This small molecule binds to this protein.
Small molecule (SMILES): CC(=O)N[C@@H]1[C@@H](O)[C@H](O)[C@@H](CO)O[C@H]1O

Sequence of chain 1.D:
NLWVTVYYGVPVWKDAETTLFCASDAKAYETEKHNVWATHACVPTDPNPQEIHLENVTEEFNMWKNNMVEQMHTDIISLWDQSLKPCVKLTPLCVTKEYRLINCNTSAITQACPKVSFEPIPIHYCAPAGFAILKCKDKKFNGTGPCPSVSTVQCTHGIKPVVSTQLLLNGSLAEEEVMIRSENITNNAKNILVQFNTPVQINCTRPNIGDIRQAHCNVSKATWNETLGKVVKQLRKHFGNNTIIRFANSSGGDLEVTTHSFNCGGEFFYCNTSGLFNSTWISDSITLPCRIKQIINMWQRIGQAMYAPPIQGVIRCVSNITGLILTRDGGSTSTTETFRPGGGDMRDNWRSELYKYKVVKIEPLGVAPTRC

Binding-site contacts:
Ligand atom C8 contacts residue VAL302 of chain 1.D at 4.5 Å (hydrophobic).
Ligand atom C8 contacts residue SER303 of chain 1.D at 3.8 Å.
Ligand atom O5 contacts residue ARG412 of chain 1.D at 3.9 Å.
Ligand atom O5 contacts residue ASN265 of chain 1.D at 2.3 Å (h-bond).
Ligand atom C1 contacts residue GLN263 of chain 1.D at 4.2 Å.
Ligand atom O7 contacts residue NAG1 of chain 1.LA at 3.9 Å.
Ligand atom C2 contacts residue ASN265 of chain 1.D at 2.4 Å.
Ligand atom N2 contacts residue ASN265 of chain 1.D at 2.9 Å (h-bond).
Ligand atom C7 contacts residue ASN265 of chain 1.D at 3.2 Å.
Ligand atom C8 contacts residue ASN301 of chain 1.D at 4.2 Å.
Ligand atom O7 contacts residue ASN265 of chain 1.D at 3.0 Å (h-bond).
Ligand atom C3 contacts residue ASN265 of chain 1.D at 3.8 Å.
Ligand atom C1 contacts residue ASN265 of chain 1.D at 1.4 Å.
Ligand atom O7 contacts residue ASN301 of chain 1.D at 4.1 Å.
Ligand atom C5 contacts residue ARG412 of chain 1.D at 4.5 Å.
Ligand atom C6 contacts residue ARG412 of chain 1.D at 3.7 Å.
Ligand atom C5 contacts residue GLN263 of chain 1.D at 4.3 Å.
Ligand atom C5 contacts residue ASN265 of chain 1.D at 3.6 Å.
Ligand atom C4 contacts residue ASN265 of chain 1.D at 4.2 Å.
Ligand atom O6 contacts residue ARG412 of chain 1.D at 3.0 Å (salt-bridge).
Ligand atom C8 contacts residue ASN265 of chain 1.D at 4.3 Å.